The protein below binds the small molecule below.
Small molecule (SMILES): CC1=C(CCC(=O)O)C2=Cc3c(CCC(=O)O)c(C)c4n3[Fe@]35n6c(c(C)c(CCC(=O)O)c6=CC1=[N+]23)=CC1=[N+]5C(=C4)C(C)=C1CCC(=O)O

Sequence of chain 1.N:
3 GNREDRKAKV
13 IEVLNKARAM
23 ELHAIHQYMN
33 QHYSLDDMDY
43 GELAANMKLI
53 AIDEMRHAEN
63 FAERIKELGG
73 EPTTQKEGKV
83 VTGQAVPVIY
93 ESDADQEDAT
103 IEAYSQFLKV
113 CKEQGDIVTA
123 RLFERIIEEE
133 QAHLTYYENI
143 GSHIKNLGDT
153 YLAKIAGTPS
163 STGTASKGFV

Binding-site contacts:
Ligand atom C4B contacts residue MET57 of chain 1.M at 3.6 Å (hydrophobic).
Ligand atom ND contacts residue MET57 of chain 1.N at 3.1 Å (h-bond).
Ligand atom FE contacts residue MET57 of chain 1.N at 2.4 Å.
Ligand atom CMD contacts residue MET57 of chain 1.N at 3.5 Å (hydrophobic).
Ligand atom O2B contacts residue SER168 of chain 1.N at 2.3 Å (h-bond).
Ligand atom O2A contacts residue ARG20 of chain 1.M at 2.8 Å (salt-bridge).
Ligand atom CBB contacts residue SER168 of chain 1.N at 3.3 Å.
Ligand atom NB contacts residue MET57 of chain 1.M at 2.8 Å (h-bond).
Ligand atom O2D contacts residue ARG20 of chain 1.N at 3.0 Å (salt-bridge).
Ligand atom CGD contacts residue TYR35 of chain 1.M at 3.6 Å (hydrophobic).
Ligand atom O1A contacts residue ARG20 of chain 1.M at 2.7 Å (salt-bridge).
Ligand atom CMD contacts residue GLU61 of chain 1.N at 3.5 Å.
Ligand atom C4A contacts residue MET57 of chain 1.M at 3.5 Å (hydrophobic).
Ligand atom C4D contacts residue MET57 of chain 1.N at 3.6 Å (hydrophobic).
Ligand atom NC contacts residue MET57 of chain 1.M at 3.1 Å (h-bond).
Ligand atom O2C contacts residue LYS169 of chain 1.N at 3.5 Å (salt-bridge).
Ligand atom CGD contacts residue ARG20 of chain 1.N at 3.1 Å.
Ligand atom O1D contacts residue ARG20 of chain 1.N at 2.7 Å (salt-bridge).
Ligand atom NB contacts residue MET57 of chain 1.N at 3.1 Å (h-bond).
Ligand atom CHB contacts residue MET57 of chain 1.M at 3.4 Å (hydrophobic).
Ligand atom C1B contacts residue MET57 of chain 1.M at 3.3 Å (hydrophobic).
Ligand atom O2C contacts residue SER168 of chain 1.N at 2.8 Å.
Ligand atom ND contacts residue MET57 of chain 1.M at 3.3 Å.
Ligand atom O2D contacts residue TYR35 of chain 1.M at 2.4 Å (h-bond).
Ligand atom NA contacts residue MET57 of chain 1.M at 3.1 Å (h-bond).
Ligand atom CMD contacts residue TYR35 of chain 1.M at 3.6 Å (hydrophobic).
Ligand atom CMD contacts residue MET31 of chain 1.M at 3.3 Å (hydrophobic).
Ligand atom C1D contacts residue MET57 of chain 1.N at 3.4 Å (hydrophobic).
Ligand atom FE contacts residue MET57 of chain 1.M at 2.4 Å.
Ligand atom O1B contacts residue LYS50 of chain 1.N at 2.5 Å (salt-bridge).
Ligand atom CGB contacts residue SER168 of chain 1.N at 3.2 Å.
Ligand atom CMC contacts residue LYS50 of chain 1.M at 3.5 Å.
Ligand atom O1A contacts residue TYR35 of chain 1.N at 2.6 Å (h-bond).
Ligand atom NC contacts residue MET57 of chain 1.N at 3.0 Å (h-bond).
Ligand atom CMB contacts residue GLU61 of chain 1.M at 3.3 Å.
Ligand atom NA contacts residue MET57 of chain 1.N at 3.2 Å (h-bond).
Ligand atom CGA contacts residue ARG20 of chain 1.M at 3.3 Å.
Ligand atom O2D contacts residue MET31 of chain 1.M at 3.4 Å.
Ligand atom C1D contacts residue MET57 of chain 1.M at 3.6 Å (hydrophobic).
Ligand atom CGB contacts residue LYS50 of chain 1.N at 3.6 Å.

Sequence of chain 1.M:
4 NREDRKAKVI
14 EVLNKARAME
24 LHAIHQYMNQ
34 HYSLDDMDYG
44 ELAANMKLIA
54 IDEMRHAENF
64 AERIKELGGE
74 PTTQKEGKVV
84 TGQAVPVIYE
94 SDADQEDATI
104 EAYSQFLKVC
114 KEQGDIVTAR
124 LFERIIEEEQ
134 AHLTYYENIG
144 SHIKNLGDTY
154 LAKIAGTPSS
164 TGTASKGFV